This protein binds this small molecule.
Small molecule (SMILES): Cc1cc(CCCCCCCOc2ccc(C3=N[C@@H](C)CO3)cc2)on1

Sequence of chain 26.C:
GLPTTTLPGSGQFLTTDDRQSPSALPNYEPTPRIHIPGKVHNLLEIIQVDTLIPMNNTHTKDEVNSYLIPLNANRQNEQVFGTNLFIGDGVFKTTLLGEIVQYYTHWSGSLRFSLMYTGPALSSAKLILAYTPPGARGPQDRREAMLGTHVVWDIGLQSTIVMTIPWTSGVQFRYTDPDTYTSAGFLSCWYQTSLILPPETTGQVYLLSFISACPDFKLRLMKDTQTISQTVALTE

Sequence of chain 26.A:
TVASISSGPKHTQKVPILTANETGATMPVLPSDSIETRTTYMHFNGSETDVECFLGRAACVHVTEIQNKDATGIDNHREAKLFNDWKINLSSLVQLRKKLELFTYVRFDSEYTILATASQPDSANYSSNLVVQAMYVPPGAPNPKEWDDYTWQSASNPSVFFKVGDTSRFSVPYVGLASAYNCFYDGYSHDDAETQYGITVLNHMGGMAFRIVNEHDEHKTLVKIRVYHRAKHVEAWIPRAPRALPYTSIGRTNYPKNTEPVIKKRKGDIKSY

Binding-site contacts:
Ligand atom C5C contacts residue ILE104 of chain 26.A at 3.8 Å (hydrophobic).
Ligand atom C4B contacts residue LEU106 of chain 26.A at 3.7 Å (hydrophobic).
Ligand atom C5B contacts residue LEU106 of chain 26.A at 3.5 Å (hydrophobic).
Ligand atom N2 contacts residue PHE186 of chain 26.A at 3.7 Å.
Ligand atom C2C contacts residue VAL188 of chain 26.A at 3.2 Å (hydrophobic).
Ligand atom C3C contacts residue VAL188 of chain 26.A at 3.3 Å (hydrophobic).
Ligand atom C6B contacts residue LEU106 of chain 26.A at 3.9 Å (hydrophobic).
Ligand atom C6C contacts residue VAL191 of chain 26.A at 3.2 Å (hydrophobic).
Ligand atom C1B contacts residue MET221 of chain 26.A at 3.8 Å (hydrophobic).
Ligand atom O1B contacts residue TYR128 of chain 26.A at 3.9 Å.
Ligand atom O1 contacts residue PHE186 of chain 26.A at 3.5 Å.
Ligand atom C3 contacts residue PHE186 of chain 26.A at 3.8 Å (hydrophobic).
Ligand atom C3C contacts residue TYR128 of chain 26.A at 3.9 Å (hydrophobic).
Ligand atom O1 contacts residue TYR152 of chain 26.A at 3.9 Å.
Ligand atom C4C contacts residue TYR152 of chain 26.A at 3.8 Å (hydrophobic).
Ligand atom O1B contacts residue MET221 of chain 26.A at 3.4 Å.
Ligand atom C5C contacts residue TYR128 of chain 26.A at 3.5 Å (hydrophobic).
Ligand atom C5 contacts residue PHE186 of chain 26.A at 3.5 Å (hydrophobic).
Ligand atom C4 contacts residue MET224 of chain 26.A at 3.8 Å (hydrophobic).
Ligand atom C31 contacts residue PRO174 of chain 26.A at 3.4 Å (hydrophobic).
Ligand atom C6B contacts residue TYR197 of chain 26.A at 3.6 Å (hydrophobic).
Ligand atom C3 contacts residue PRO174 of chain 26.A at 3.8 Å (hydrophobic).
Ligand atom C4A contacts residue ASN219 of chain 26.A at 3.5 Å.
Ligand atom C4 contacts residue TYR152 of chain 26.A at 3.9 Å (hydrophobic).
Ligand atom C6C contacts residue MET221 of chain 26.A at 3.7 Å (hydrophobic).
Ligand atom O1 contacts residue ALA24 of chain 26.C at 3.6 Å.
Ligand atom O1 contacts residue VAL188 of chain 26.A at 3.8 Å.
Ligand atom C5B contacts residue TYR197 of chain 26.A at 3.7 Å (hydrophobic).
Ligand atom C7C contacts residue TYR128 of chain 26.A at 3.6 Å (hydrophobic).
Ligand atom C7C contacts residue TYR197 of chain 26.A at 3.8 Å (hydrophobic).
Ligand atom C4 contacts residue PHE186 of chain 26.A at 3.6 Å (hydrophobic).
Ligand atom C2B contacts residue MET221 of chain 26.A at 3.5 Å (hydrophobic).
Ligand atom C5 contacts residue TYR152 of chain 26.A at 3.8 Å (hydrophobic).
Ligand atom N3A contacts residue ASN219 of chain 26.A at 3.0 Å (h-bond).
Ligand atom C3B contacts residue MET221 of chain 26.A at 3.8 Å (hydrophobic).
Ligand atom C31 contacts residue SER175 of chain 26.A at 3.6 Å.
Ligand atom N2 contacts residue ALA24 of chain 26.C at 3.4 Å.
Ligand atom C31 contacts residue VAL176 of chain 26.A at 3.3 Å (hydrophobic).
Ligand atom CM1 contacts residue SER107 of chain 26.A at 3.9 Å.
Ligand atom C31 contacts residue ALA150 of chain 26.A at 3.5 Å (hydrophobic).